The small molecule below binds the protein below.
Small molecule (SMILES): O=Cc1cc(O)ccc1Br

Binding-site contacts:
Ligand atom CAE contacts residue PHE176 of chain 1.B at 3.5 Å (hydrophobic).
Ligand atom CAH contacts residue HIS125 of chain 1.B at 3.4 Å.
Ligand atom CAF contacts residue PHE176 of chain 1.B at 4.2 Å (hydrophobic).
Ligand atom BR1 contacts residue LEU141 of chain 1.B at 4.4 Å.
Ligand atom CAD contacts residue LEU107 of chain 1.B at 4.2 Å (hydrophobic).
Ligand atom BR1 contacts residue ALA122 of chain 1.B at 4.1 Å.
Ligand atom CAG contacts residue HIS125 of chain 1.B at 3.5 Å.
Ligand atom CAI contacts residue ALA122 of chain 1.B at 3.8 Å (hydrophobic).
Ligand atom CAJ contacts residue ALA122 of chain 1.B at 3.6 Å (hydrophobic).
Ligand atom CAE contacts residue LEU141 of chain 1.B at 4.1 Å (hydrophobic).
Ligand atom CAD contacts residue ALA122 of chain 1.B at 3.5 Å (hydrophobic).
Ligand atom CAG contacts residue VAL134 of chain 1.B at 3.2 Å (hydrophobic).
Ligand atom OAA contacts residue ALA122 of chain 1.B at 3.8 Å.
Ligand atom BR1 contacts residue VAL110 of chain 1.B at 4.2 Å.
Ligand atom OAA contacts residue VAL134 of chain 1.B at 4.5 Å.
Ligand atom CAF contacts residue VAL110 of chain 1.B at 4.4 Å (hydrophobic).
Ligand atom CAD contacts residue VAL126 of chain 1.B at 3.5 Å (hydrophobic).
Ligand atom CAH contacts residue PHE176 of chain 1.B at 3.4 Å (hydrophobic).
Ligand atom CAH contacts residue VAL134 of chain 1.B at 4.0 Å (hydrophobic).
Ligand atom BR1 contacts residue TYR111 of chain 1.B at 3.7 Å.
Ligand atom CAF contacts residue LEU144 of chain 1.B at 3.5 Å (hydrophobic).
Ligand atom OAA contacts residue LEU107 of chain 1.B at 3.9 Å.
Ligand atom CAE contacts residue VAL140 of chain 1.B at 4.3 Å (hydrophobic).
Ligand atom OAB contacts residue LEU156 of chain 1.B at 4.0 Å.
Ligand atom OAB contacts residue HIS125 of chain 1.B at 2.5 Å (h-bond).
Ligand atom CAD contacts residue VAL134 of chain 1.B at 3.6 Å (hydrophobic).
Ligand atom OAA contacts residue ILE101 of chain 1.B at 3.3 Å.
Ligand atom CAI contacts residue LEU141 of chain 1.B at 4.0 Å (hydrophobic).
Ligand atom CAG contacts residue PHE176 of chain 1.B at 4.1 Å (hydrophobic).
Ligand atom OAA contacts residue VAL126 of chain 1.B at 3.9 Å.
Ligand atom CAG contacts residue ALA122 of chain 1.B at 4.0 Å (hydrophobic).
Ligand atom CAD contacts residue ILE101 of chain 1.B at 3.9 Å (hydrophobic).
Ligand atom OAB contacts residue PHE176 of chain 1.B at 3.4 Å.
Ligand atom CAI contacts residue LEU107 of chain 1.B at 4.4 Å (hydrophobic).
Ligand atom CAJ contacts residue VAL134 of chain 1.B at 3.6 Å (hydrophobic).
Ligand atom BR1 contacts residue LEU107 of chain 1.B at 3.6 Å.
Ligand atom OAB contacts residue VAL134 of chain 1.B at 4.3 Å.
Ligand atom CAJ contacts residue LEU107 of chain 1.B at 4.4 Å (hydrophobic).
Ligand atom CAF contacts residue LEU141 of chain 1.B at 3.6 Å (hydrophobic).
Ligand atom CAE contacts residue LEU144 of chain 1.B at 3.3 Å (hydrophobic).

Sequence of chain 1.B:
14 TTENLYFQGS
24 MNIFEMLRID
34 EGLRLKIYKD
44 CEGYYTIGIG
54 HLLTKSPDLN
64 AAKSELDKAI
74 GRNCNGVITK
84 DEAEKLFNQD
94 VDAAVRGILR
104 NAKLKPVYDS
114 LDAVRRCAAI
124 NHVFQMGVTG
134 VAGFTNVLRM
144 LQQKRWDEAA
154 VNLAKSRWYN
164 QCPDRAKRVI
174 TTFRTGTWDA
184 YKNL